Binding-site contacts:
Ligand atom C13 contacts residue TYR324 of chain 1.D at 3.5 Å (hydrophobic).
Ligand atom C17 contacts residue TYR354 of chain 1.D at 3.7 Å (hydrophobic).
Ligand atom CL22 contacts residue TRP356 of chain 1.D at 3.9 Å.
Ligand atom N07 contacts residue VAL318 of chain 1.D at 3.6 Å.
Ligand atom C09 contacts residue ALA496 of chain 1.D at 3.8 Å (hydrophobic).
Ligand atom C12 contacts residue VAL492 of chain 1.D at 3.8 Å (hydrophobic).
Ligand atom C12 contacts residue SER322 of chain 1.D at 3.5 Å.
Ligand atom CL22 contacts residue GLY495 of chain 1.D at 3.5 Å.
Ligand atom C17 contacts residue SER499 of chain 1.D at 4.0 Å.
Ligand atom C06 contacts residue ALA496 of chain 1.D at 3.5 Å (hydrophobic).
Ligand atom C20 contacts residue MET491 of chain 1.D at 3.6 Å (hydrophobic).
Ligand atom C05 contacts residue ALA496 of chain 1.D at 3.9 Å (hydrophobic).
Ligand atom C04 contacts residue SER499 of chain 1.D at 3.6 Å.
Ligand atom C12 contacts residue TYR324 of chain 1.D at 3.2 Å (hydrophobic).
Ligand atom C24 contacts residue LEU86 of chain 1.D at 3.8 Å (hydrophobic).
Ligand atom C19 contacts residue GLY495 of chain 1.D at 3.7 Å.
Ligand atom C21 contacts residue ALA496 of chain 1.D at 3.7 Å (hydrophobic).
Ligand atom C19 contacts residue TRP356 of chain 1.D at 3.9 Å (hydrophobic).
Ligand atom N11 contacts residue SER322 of chain 1.D at 3.5 Å.
Ligand atom C03 contacts residue ALA496 of chain 1.D at 3.8 Å (hydrophobic).
Ligand atom C20 contacts residue GLY495 of chain 1.D at 3.4 Å.
Ligand atom C15 contacts residue VAL318 of chain 1.D at 3.7 Å (hydrophobic).
Ligand atom CL22 contacts residue PHE350 of chain 1.D at 3.8 Å.
Ligand atom C13 contacts residue ARG89 of chain 1.D at 3.8 Å.
Ligand atom C20 contacts residue ALA496 of chain 1.D at 3.6 Å (hydrophobic).
Ligand atom C10 contacts residue VAL492 of chain 1.D at 3.8 Å (hydrophobic).
Ligand atom C18 contacts residue TYR354 of chain 1.D at 3.4 Å (hydrophobic).
Ligand atom C05 contacts residue VAL318 of chain 1.D at 3.4 Å (hydrophobic).
Ligand atom C21 contacts residue GLY495 of chain 1.D at 3.9 Å.
Ligand atom C18 contacts residue TRP356 of chain 1.D at 3.8 Å (hydrophobic).
Ligand atom C01 contacts residue ALA496 of chain 1.D at 3.7 Å (hydrophobic).
Ligand atom CL22 contacts residue LEU353 of chain 1.D at 3.3 Å.
Ligand atom C24 contacts residue LEU500 of chain 1.D at 3.6 Å (hydrophobic).
Ligand atom C04 contacts residue VAL318 of chain 1.D at 3.6 Å (hydrophobic).
Ligand atom C14 contacts residue LEU321 of chain 1.D at 3.5 Å (hydrophobic).
Ligand atom C06 contacts residue VAL318 of chain 1.D at 3.8 Å (hydrophobic).
Ligand atom C08 contacts residue VAL318 of chain 1.D at 4.0 Å (hydrophobic).
Ligand atom N11 contacts residue VAL492 of chain 1.D at 3.4 Å.
Ligand atom O23 contacts residue LEU500 of chain 1.D at 3.4 Å.
Ligand atom C13 contacts residue VAL492 of chain 1.D at 3.9 Å (hydrophobic).

A small-molecule ligand and the protein it binds are described below.
Small molecule (SMILES): COc1ccc2c(c1)c1c(n2Cc2ccc(Cl)cc2)C(C)=NCC1

Sequence of chain 1.D:
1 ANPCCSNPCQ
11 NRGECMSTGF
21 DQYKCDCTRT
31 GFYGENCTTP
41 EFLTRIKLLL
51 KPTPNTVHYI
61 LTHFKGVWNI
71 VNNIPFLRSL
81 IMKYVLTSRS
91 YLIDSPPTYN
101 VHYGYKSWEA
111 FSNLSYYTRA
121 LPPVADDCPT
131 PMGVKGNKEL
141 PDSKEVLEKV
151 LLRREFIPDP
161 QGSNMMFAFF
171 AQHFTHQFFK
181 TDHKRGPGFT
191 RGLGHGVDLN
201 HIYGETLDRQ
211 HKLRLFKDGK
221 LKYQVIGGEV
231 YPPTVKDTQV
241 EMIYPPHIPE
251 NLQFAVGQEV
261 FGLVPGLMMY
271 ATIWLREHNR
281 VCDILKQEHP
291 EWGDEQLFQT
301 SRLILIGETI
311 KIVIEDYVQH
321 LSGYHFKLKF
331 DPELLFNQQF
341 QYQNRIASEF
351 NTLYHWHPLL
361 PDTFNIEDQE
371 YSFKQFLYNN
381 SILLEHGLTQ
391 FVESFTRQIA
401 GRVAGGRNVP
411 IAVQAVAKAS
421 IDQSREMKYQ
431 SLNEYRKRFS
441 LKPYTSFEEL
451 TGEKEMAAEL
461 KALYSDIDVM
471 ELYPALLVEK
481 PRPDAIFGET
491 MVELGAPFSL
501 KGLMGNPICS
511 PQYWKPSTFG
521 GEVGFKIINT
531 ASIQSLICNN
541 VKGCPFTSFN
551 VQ